Sequence of chain 1.A:
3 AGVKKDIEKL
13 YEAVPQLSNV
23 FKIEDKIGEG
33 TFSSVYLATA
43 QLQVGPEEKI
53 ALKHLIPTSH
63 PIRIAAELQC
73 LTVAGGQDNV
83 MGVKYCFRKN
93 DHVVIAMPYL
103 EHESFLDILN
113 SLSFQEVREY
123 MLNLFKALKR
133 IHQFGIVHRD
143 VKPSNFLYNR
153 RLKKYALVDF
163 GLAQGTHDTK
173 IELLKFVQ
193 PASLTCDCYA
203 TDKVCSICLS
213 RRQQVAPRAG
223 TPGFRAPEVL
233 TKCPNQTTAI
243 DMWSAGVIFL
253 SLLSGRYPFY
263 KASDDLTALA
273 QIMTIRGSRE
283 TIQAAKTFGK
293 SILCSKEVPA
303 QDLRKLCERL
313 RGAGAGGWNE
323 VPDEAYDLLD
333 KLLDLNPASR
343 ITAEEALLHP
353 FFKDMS

The protein below binds the small molecule below.
Small molecule (SMILES): O=c1[nH]c([C@@H]2CCCN2)nc2c1oc1ccc(Cl)cc12

Binding-site contacts:
Ligand atom CL contacts residue HIS104 of chain 1.A at 3.8 Å.
Ligand atom CAG contacts residue ASP161 of chain 1.A at 3.1 Å.
Ligand atom CAF contacts residue SER35 of chain 1.A at 3.3 Å.
Ligand atom CAD contacts residue ALA53 of chain 1.A at 3.6 Å (hydrophobic).
Ligand atom CAM contacts residue ALA53 of chain 1.A at 3.7 Å (hydrophobic).
Ligand atom CAC contacts residue LEU149 of chain 1.A at 3.8 Å (hydrophobic).
Ligand atom CAR contacts residue VAL160 of chain 1.A at 3.6 Å (hydrophobic).
Ligand atom CAF contacts residue VAL37 of chain 1.A at 3.8 Å (hydrophobic).
Ligand atom OAL contacts residue VAL160 of chain 1.A at 3.6 Å.
Ligand atom NAI contacts residue VAL160 of chain 1.A at 3.8 Å.
Ligand atom OAL contacts residue MET99 of chain 1.A at 3.2 Å.
Ligand atom CAH contacts residue GLY30 of chain 1.A at 3.8 Å.
Ligand atom CL contacts residue TYR101 of chain 1.A at 3.4 Å.
Ligand atom CAC contacts residue ALA53 of chain 1.A at 3.3 Å (hydrophobic).
Ligand atom CAO contacts residue LYS55 of chain 1.A at 3.7 Å.
Ligand atom NAJ contacts residue ASN147 of chain 1.A at 2.8 Å (h-bond).
Ligand atom CAH contacts residue GLU31 of chain 1.A at 3.8 Å.
Ligand atom NAK contacts residue VAL160 of chain 1.A at 3.8 Å.
Ligand atom CL contacts residue LEU102 of chain 1.A at 3.5 Å.
Ligand atom CAD contacts residue MET83 of chain 1.A at 3.8 Å (hydrophobic).
Ligand atom CAP contacts residue MET99 of chain 1.A at 3.8 Å (hydrophobic).
Ligand atom NAJ contacts residue ASP161 of chain 1.A at 2.9 Å (salt-bridge).
Ligand atom CAT contacts residue ASN147 of chain 1.A at 3.4 Å.
Ligand atom CAE contacts residue LEU149 of chain 1.A at 3.8 Å (hydrophobic).
Ligand atom CAN contacts residue VAL160 of chain 1.A at 3.8 Å (hydrophobic).
Ligand atom NAK contacts residue ASP161 of chain 1.A at 3.5 Å.
Ligand atom CL contacts residue LEU149 of chain 1.A at 3.7 Å.
Ligand atom CAS contacts residue VAL160 of chain 1.A at 3.5 Å (hydrophobic).
Ligand atom OAA contacts residue ASP161 of chain 1.A at 3.2 Å.
Ligand atom CAC contacts residue PRO100 of chain 1.A at 3.5 Å (hydrophobic).
Ligand atom CAM contacts residue LEU149 of chain 1.A at 3.5 Å (hydrophobic).
Ligand atom CAO contacts residue VAL160 of chain 1.A at 3.7 Å (hydrophobic).
Ligand atom CAO contacts residue ASP161 of chain 1.A at 3.8 Å.
Ligand atom CAP contacts residue VAL160 of chain 1.A at 3.7 Å (hydrophobic).
Ligand atom NAI contacts residue VAL37 of chain 1.A at 3.7 Å.
Ligand atom CAH contacts residue VAL37 of chain 1.A at 3.7 Å (hydrophobic).
Ligand atom OAA contacts residue LYS55 of chain 1.A at 2.8 Å (salt-bridge).
Ligand atom CAN contacts residue VAL37 of chain 1.A at 3.8 Å (hydrophobic).
Ligand atom CAF contacts residue GLY32 of chain 1.A at 3.7 Å.
Ligand atom CAG contacts residue SER35 of chain 1.A at 3.8 Å.